Binding-site contacts:
Ligand atom OXT contacts residue FAD1 of chain 1.C at 3.9 Å.
Ligand atom CE2 contacts residue HIS162 of chain 1.A at 3.8 Å.
Ligand atom CD1 contacts residue HIS162 of chain 1.A at 3.7 Å.
Ligand atom CG contacts residue VAL362 of chain 1.A at 3.4 Å (hydrophobic).
Ligand atom OXT contacts residue TYR308 of chain 1.A at 2.3 Å (h-bond).
Ligand atom CE3 contacts residue LEU266 of chain 1.A at 3.9 Å (hydrophobic).
Ligand atom C contacts residue ARG63 of chain 1.A at 2.7 Å.
Ligand atom CD2 contacts residue HIS162 of chain 1.A at 3.8 Å.
Ligand atom CA contacts residue ARG63 of chain 1.A at 3.8 Å.
Ligand atom CD2 contacts residue VAL362 of chain 1.A at 3.4 Å (hydrophobic).
Ligand atom NE1 contacts residue VAL362 of chain 1.A at 4.0 Å.
Ligand atom C contacts residue HIS162 of chain 1.A at 3.8 Å.
Ligand atom O contacts residue TRP396 of chain 1.A at 4.1 Å.
Ligand atom OXT contacts residue ARG63 of chain 1.A at 2.9 Å (salt-bridge).
Ligand atom CZ3 contacts residue ASP310 of chain 1.A at 3.9 Å.
Ligand atom O contacts residue HIS162 of chain 1.A at 2.7 Å.
Ligand atom CE2 contacts residue VAL362 of chain 1.A at 4.0 Å (hydrophobic).
Ligand atom NE1 contacts residue HIS162 of chain 1.A at 3.7 Å.
Ligand atom CA contacts residue FAD1 of chain 1.C at 3.8 Å.
Ligand atom CA contacts residue HIS162 of chain 1.A at 4.1 Å.
Ligand atom CZ3 contacts residue TYR142 of chain 1.A at 3.8 Å (hydrophobic).
Ligand atom CB contacts residue TYR308 of chain 1.A at 3.9 Å (hydrophobic).
Ligand atom N contacts residue HIS162 of chain 1.A at 3.5 Å (h-bond).
Ligand atom CB contacts residue GLY395 of chain 1.A at 4.0 Å.
Ligand atom CA contacts residue GLY395 of chain 1.A at 4.0 Å.
Ligand atom CE3 contacts residue VAL362 of chain 1.A at 3.7 Å (hydrophobic).
Ligand atom O contacts residue ARG63 of chain 1.A at 2.2 Å (salt-bridge).
Ligand atom C contacts residue FAD1 of chain 1.C at 4.1 Å.
Ligand atom CH2 contacts residue ALA144 of chain 1.A at 3.7 Å (hydrophobic).
Ligand atom CE3 contacts residue TYR308 of chain 1.A at 4.1 Å (hydrophobic).
Ligand atom CG contacts residue HIS162 of chain 1.A at 3.7 Å.
Ligand atom C contacts residue TYR308 of chain 1.A at 3.4 Å (hydrophobic).
Ligand atom CD1 contacts residue GLY395 of chain 1.A at 3.8 Å.
Ligand atom N contacts residue GLY395 of chain 1.A at 3.4 Å (h-bond).
Ligand atom N contacts residue ARG63 of chain 1.A at 4.1 Å.
Ligand atom N contacts residue TRP396 of chain 1.A at 3.3 Å.
Ligand atom CB contacts residue VAL362 of chain 1.A at 3.6 Å (hydrophobic).
Ligand atom CH2 contacts residue LEU264 of chain 1.A at 3.7 Å (hydrophobic).
Ligand atom CZ2 contacts residue LEU264 of chain 1.A at 4.1 Å (hydrophobic).
Ligand atom CD1 contacts residue VAL362 of chain 1.A at 3.9 Å (hydrophobic).

Sequence of chain 1.A:
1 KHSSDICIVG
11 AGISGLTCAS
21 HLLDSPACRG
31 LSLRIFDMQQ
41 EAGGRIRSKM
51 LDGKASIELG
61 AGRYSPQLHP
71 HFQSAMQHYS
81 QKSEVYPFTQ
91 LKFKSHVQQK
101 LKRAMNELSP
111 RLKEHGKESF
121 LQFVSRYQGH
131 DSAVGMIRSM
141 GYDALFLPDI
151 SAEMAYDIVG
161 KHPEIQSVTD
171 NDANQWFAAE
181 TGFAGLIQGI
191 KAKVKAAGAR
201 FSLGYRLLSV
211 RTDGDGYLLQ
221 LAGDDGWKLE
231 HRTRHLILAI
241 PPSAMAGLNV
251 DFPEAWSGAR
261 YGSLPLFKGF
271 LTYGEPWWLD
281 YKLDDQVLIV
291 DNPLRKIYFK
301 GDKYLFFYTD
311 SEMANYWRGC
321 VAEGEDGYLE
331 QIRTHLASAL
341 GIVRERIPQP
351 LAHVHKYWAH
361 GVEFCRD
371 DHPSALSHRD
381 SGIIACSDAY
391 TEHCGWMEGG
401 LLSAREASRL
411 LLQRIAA

The protein below binds the small molecule below.
Small molecule (SMILES): N[C@@H](Cc1c[nH]c2ccccc12)C(=O)O